Binding-site contacts:
Ligand atom F21 contacts residue VAL168 of chain 1.B at 3.2 Å.
Ligand atom O23 contacts residue VAL190 of chain 1.B at 3.3 Å (h-bond).
Ligand atom C3 contacts residue ASP88 of chain 1.B at 3.4 Å.
Ligand atom N7 contacts residue MES1 of chain 1.K at 2.9 Å (h-bond).
Ligand atom N30 contacts residue SER188 of chain 1.B at 3.6 Å.
Ligand atom C31 contacts residue SER188 of chain 1.B at 3.6 Å.
Ligand atom F20 contacts residue CYS169 of chain 1.B at 3.5 Å.
Ligand atom F20 contacts residue SER173 of chain 1.B at 3.2 Å.
Ligand atom C5 contacts residue SER188 of chain 1.B at 3.0 Å.
Ligand atom N30 contacts residue LEU85 of chain 1.B at 3.4 Å.
Ligand atom C17 contacts residue CYS169 of chain 1.B at 3.4 Å (hydrophobic).
Ligand atom C13 contacts residue SER188 of chain 1.B at 3.4 Å.
Ligand atom N30 contacts residue ASP88 of chain 1.B at 3.4 Å.
Ligand atom C25 contacts residue SER173 of chain 1.B at 3.5 Å.
Ligand atom C28 contacts residue MES1 of chain 1.K at 3.3 Å.
Ligand atom C3 contacts residue SER188 of chain 1.B at 3.0 Å.
Ligand atom C16 contacts residue PHE170 of chain 1.B at 3.7 Å (hydrophobic).
Ligand atom O23 contacts residue MES1 of chain 1.K at 3.5 Å.
Ligand atom N30 contacts residue TYR80 of chain 1.B at 3.7 Å.
Ligand atom C2 contacts residue TYR80 of chain 1.B at 3.7 Å (hydrophobic).
Ligand atom C25 contacts residue HIS41 of chain 1.B at 3.5 Å.
Ligand atom F20 contacts residue ASP172 of chain 1.B at 3.6 Å.
Ligand atom C15 contacts residue SER173 of chain 1.B at 3.7 Å.
Ligand atom F20 contacts residue VAL168 of chain 1.B at 3.4 Å.
Ligand atom O23 contacts residue PHE189 of chain 1.B at 3.4 Å.
Ligand atom F21 contacts residue PHE189 of chain 1.B at 3.4 Å.
Ligand atom F19 contacts residue SER188 of chain 1.B at 3.2 Å.
Ligand atom C16 contacts residue CYS169 of chain 1.B at 3.6 Å (hydrophobic).
Ligand atom F20 contacts residue ALA187 of chain 1.B at 3.5 Å.
Ligand atom F21 contacts residue SER188 of chain 1.B at 3.6 Å.
Ligand atom F19 contacts residue SER173 of chain 1.B at 3.2 Å.
Ligand atom O27 contacts residue PRO82 of chain 1.B at 3.7 Å.
Ligand atom C24 contacts residue HIS41 of chain 1.B at 3.6 Å.
Ligand atom C8 contacts residue MES1 of chain 1.K at 3.7 Å.
Ligand atom F19 contacts residue HIS41 of chain 1.B at 3.7 Å.
Ligand atom C3 contacts residue HIS41 of chain 1.B at 3.5 Å.
Ligand atom C13 contacts residue SER173 of chain 1.B at 3.6 Å.
Ligand atom F19 contacts residue ALA187 of chain 1.B at 3.1 Å.
Ligand atom C14 contacts residue PHE170 of chain 1.B at 3.6 Å (hydrophobic).
Ligand atom C31 contacts residue ASP88 of chain 1.B at 3.5 Å.

The protein below binds the small molecule below.
Small molecule (SMILES): CC1=C(C#N)[C@@H](c2ccc(C#N)cc2S(C)(=O)=O)NC(=O)N1c1cccc(C(F)(F)F)c1

Sequence of chain 1.B:
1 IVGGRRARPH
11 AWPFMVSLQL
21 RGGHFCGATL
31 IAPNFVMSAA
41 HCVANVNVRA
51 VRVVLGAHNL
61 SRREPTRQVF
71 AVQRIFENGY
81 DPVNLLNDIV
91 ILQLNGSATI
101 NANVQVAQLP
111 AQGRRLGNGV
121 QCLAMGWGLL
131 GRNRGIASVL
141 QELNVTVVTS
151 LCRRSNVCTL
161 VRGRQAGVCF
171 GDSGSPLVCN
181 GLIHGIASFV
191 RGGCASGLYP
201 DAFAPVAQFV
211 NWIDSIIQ